Sequence of chain 2.D:
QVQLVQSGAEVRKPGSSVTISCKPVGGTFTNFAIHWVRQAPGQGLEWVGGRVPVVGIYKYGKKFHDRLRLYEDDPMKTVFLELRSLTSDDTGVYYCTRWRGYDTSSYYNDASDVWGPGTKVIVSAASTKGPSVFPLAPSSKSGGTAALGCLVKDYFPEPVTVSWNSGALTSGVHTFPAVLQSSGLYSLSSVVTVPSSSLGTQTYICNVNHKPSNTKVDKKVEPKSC

The protein below binds the small molecule below.
Small molecule (SMILES): CC(=O)N[C@H]1[C@H](O[C@H]2[C@H](O)[C@@H](NC(C)=O)CO[C@@H]2CO)O[C@H](CO)[C@@H](O[C@@H]2O[C@H](CO[C@H]3O[C@H](CO)[C@@H](O)[C@H](O)[C@@H]3O)[C@@H](O)[C@H](O)[C@@H]2O)[C@@H]1O

Sequence of chain 2.C:
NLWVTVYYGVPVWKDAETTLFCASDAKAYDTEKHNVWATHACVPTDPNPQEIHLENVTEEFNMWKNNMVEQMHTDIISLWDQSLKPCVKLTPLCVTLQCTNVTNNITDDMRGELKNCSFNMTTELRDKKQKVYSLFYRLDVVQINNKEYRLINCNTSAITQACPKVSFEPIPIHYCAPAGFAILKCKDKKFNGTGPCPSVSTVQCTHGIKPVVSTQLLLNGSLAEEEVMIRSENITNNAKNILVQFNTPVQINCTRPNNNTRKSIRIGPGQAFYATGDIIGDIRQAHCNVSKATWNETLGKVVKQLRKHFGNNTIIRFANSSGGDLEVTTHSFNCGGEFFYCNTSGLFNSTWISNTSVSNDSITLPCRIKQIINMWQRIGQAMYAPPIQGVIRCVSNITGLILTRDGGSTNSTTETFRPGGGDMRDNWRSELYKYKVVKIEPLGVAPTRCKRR

Binding-site contacts:
Ligand atom C7 contacts residue ASN301 of chain 2.C at 3.2 Å.
Ligand atom C1 contacts residue ASP108 of chain 2.D at 3.9 Å.
Ligand atom N2 contacts residue ASN301 of chain 2.C at 2.9 Å (h-bond).
Ligand atom C1 contacts residue TYR107 of chain 2.D at 3.9 Å (hydrophobic).
Ligand atom O7 contacts residue TYR107 of chain 2.D at 3.3 Å.
Ligand atom O7 contacts residue ASP108 of chain 2.D at 4.0 Å.
Ligand atom C4 contacts residue TYR112 of chain 2.D at 3.2 Å (hydrophobic).
Ligand atom O4 contacts residue TYR107 of chain 2.D at 3.1 Å.
Ligand atom C7 contacts residue TYR107 of chain 2.D at 3.8 Å (hydrophobic).
Ligand atom C8 contacts residue ARG412 of chain 2.C at 3.7 Å.
Ligand atom C2 contacts residue ASN301 of chain 2.C at 2.4 Å.
Ligand atom C5 contacts residue ASP108 of chain 2.D at 3.3 Å.
Ligand atom N2 contacts residue TYR107 of chain 2.D at 4.1 Å.
Ligand atom C6 contacts residue ASP108 of chain 2.D at 3.7 Å.
Ligand atom O5 contacts residue TYR107 of chain 2.D at 3.4 Å (h-bond).
Ligand atom C5 contacts residue TYR112 of chain 2.D at 3.1 Å (hydrophobic).
Ligand atom C4 contacts residue ASP108 of chain 2.D at 3.9 Å.
Ligand atom O7 contacts residue NAG1 of chain 2.N at 3.9 Å.
Ligand atom O3 contacts residue TYR107 of chain 2.D at 4.0 Å.
Ligand atom C1 contacts residue HIS299 of chain 2.C at 4.1 Å.
Ligand atom C3 contacts residue TYR112 of chain 2.D at 3.3 Å (hydrophobic).
Ligand atom C1 contacts residue ASN301 of chain 2.C at 1.4 Å.
Ligand atom C8 contacts residue THR267 of chain 2.C at 3.6 Å.
Ligand atom O5 contacts residue ASP108 of chain 2.D at 4.2 Å.
Ligand atom O7 contacts residue ASN301 of chain 2.C at 3.1 Å (h-bond).
Ligand atom O4 contacts residue TYR112 of chain 2.D at 2.8 Å (h-bond).
Ligand atom C2 contacts residue TYR107 of chain 2.D at 4.1 Å (hydrophobic).
Ligand atom C1 contacts residue TYR112 of chain 2.D at 4.2 Å (hydrophobic).
Ligand atom O5 contacts residue ASP108 of chain 2.D at 4.0 Å.
Ligand atom O5 contacts residue TYR112 of chain 2.D at 4.2 Å.
Ligand atom C4 contacts residue ASN301 of chain 2.C at 4.2 Å.
Ligand atom C3 contacts residue ASN301 of chain 2.C at 3.8 Å.
Ligand atom O3 contacts residue TYR112 of chain 2.D at 4.2 Å.
Ligand atom C4 contacts residue TYR107 of chain 2.D at 4.2 Å (hydrophobic).
Ligand atom C6 contacts residue ASP108 of chain 2.D at 4.0 Å.
Ligand atom C6 contacts residue TYR112 of chain 2.D at 3.9 Å (hydrophobic).
Ligand atom O5 contacts residue ASN301 of chain 2.C at 2.4 Å (h-bond).
Ligand atom N2 contacts residue HIS299 of chain 2.C at 3.8 Å.
Ligand atom C8 contacts residue TYR107 of chain 2.D at 3.8 Å (hydrophobic).
Ligand atom C5 contacts residue ASN301 of chain 2.C at 3.7 Å.